Sequence of chain 15.A:
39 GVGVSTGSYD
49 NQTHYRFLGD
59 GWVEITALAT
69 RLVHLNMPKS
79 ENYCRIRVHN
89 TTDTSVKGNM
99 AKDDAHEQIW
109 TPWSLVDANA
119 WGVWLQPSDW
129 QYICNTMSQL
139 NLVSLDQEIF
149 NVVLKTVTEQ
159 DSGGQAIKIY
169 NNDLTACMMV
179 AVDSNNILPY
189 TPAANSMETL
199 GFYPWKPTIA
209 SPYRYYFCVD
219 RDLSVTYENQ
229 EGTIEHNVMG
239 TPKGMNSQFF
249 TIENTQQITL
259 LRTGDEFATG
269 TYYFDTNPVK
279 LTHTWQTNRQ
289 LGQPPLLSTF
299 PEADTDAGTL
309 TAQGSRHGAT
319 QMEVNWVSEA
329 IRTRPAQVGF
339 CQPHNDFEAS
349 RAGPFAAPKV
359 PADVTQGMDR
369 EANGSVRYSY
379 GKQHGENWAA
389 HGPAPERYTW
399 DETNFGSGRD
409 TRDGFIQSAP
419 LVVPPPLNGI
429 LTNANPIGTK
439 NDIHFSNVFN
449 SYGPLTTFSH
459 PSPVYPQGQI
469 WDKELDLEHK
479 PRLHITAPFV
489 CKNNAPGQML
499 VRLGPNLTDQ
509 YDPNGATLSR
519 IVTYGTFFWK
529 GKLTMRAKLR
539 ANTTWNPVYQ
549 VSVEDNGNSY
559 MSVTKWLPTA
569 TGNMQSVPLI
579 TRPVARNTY

This protein binds this small molecule.
Small molecule (SMILES): Nc1ncnc2c1ncn2[C@H]1C[C@H](O)[C@@H](COP(=O)(O)O)O1

Binding-site contacts:
Ligand atom C5' contacts residue ASN491 of chain 15.A at 4.0 Å.
Ligand atom OP1 contacts residue ASP273 of chain 15.A at 3.3 Å.
Ligand atom P contacts residue ASP273 of chain 15.A at 2.8 Å.
Ligand atom O5' contacts residue ASP273 of chain 15.A at 4.1 Å.
Ligand atom O5' contacts residue ASN491 of chain 15.A at 3.5 Å (h-bond).
Ligand atom OP2 contacts residue ASP273 of chain 15.A at 2.4 Å.
Ligand atom P contacts residue TYR271 of chain 15.A at 4.5 Å.
Ligand atom OP1 contacts residue ASN491 of chain 15.A at 3.6 Å.
Ligand atom C5' contacts residue ASP273 of chain 15.A at 3.8 Å.
Ligand atom P contacts residue ASN491 of chain 15.A at 3.0 Å.
Ligand atom OP1 contacts residue PHE272 of chain 15.A at 3.3 Å.
Ligand atom OP1 contacts residue TYR271 of chain 15.A at 3.1 Å (h-bond).
Ligand atom OP2 contacts residue ASN491 of chain 15.A at 1.7 Å (h-bond).
Ligand atom P contacts residue PHE272 of chain 15.A at 4.3 Å.